Sequence of chain 2.A:
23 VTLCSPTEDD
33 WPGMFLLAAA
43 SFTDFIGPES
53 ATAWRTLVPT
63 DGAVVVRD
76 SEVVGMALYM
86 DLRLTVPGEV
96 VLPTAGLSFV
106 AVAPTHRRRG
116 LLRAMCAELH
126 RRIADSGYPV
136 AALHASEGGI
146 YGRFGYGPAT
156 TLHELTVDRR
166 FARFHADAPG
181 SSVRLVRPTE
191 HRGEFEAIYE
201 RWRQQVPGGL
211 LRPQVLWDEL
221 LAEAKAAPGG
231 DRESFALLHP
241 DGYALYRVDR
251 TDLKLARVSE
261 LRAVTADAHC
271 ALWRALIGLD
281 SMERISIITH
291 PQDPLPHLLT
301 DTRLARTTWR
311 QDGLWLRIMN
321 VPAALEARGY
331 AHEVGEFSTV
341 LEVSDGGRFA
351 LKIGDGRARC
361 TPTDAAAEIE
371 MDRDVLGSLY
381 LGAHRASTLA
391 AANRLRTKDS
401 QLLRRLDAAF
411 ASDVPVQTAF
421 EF

A protein and the small-molecule ligand that binds it are described below.
Small molecule (SMILES): Fc1ccc(NN=Cc2ccc(Cl)cc2)cc1

Binding-site contacts:
Ligand atom C7 contacts residue TRP56 of chain 2.A at 3.9 Å (hydrophobic).
Ligand atom C7 contacts residue PHE104 of chain 2.A at 3.2 Å (hydrophobic).
Ligand atom C11 contacts residue TRP56 of chain 2.A at 3.5 Å (hydrophobic).
Ligand atom C3 contacts residue PHE422 of chain 2.A at 3.4 Å (hydrophobic).
Ligand atom C11 contacts residue LEU83 of chain 2.A at 3.8 Å (hydrophobic).
Ligand atom C2 contacts residue PHE422 of chain 2.A at 4.1 Å (hydrophobic).
Ligand atom C10 contacts residue VAL60 of chain 2.A at 3.7 Å (hydrophobic).
Ligand atom F1 contacts residue TRP33 of chain 2.A at 3.3 Å.
Ligand atom C8 contacts residue TRP56 of chain 2.A at 4.1 Å (hydrophobic).
Ligand atom C5 contacts residue PHE422 of chain 2.A at 3.5 Å (hydrophobic).
Ligand atom C8 contacts residue ALA53 of chain 2.A at 3.7 Å (hydrophobic).
Ligand atom N2 contacts residue PHE422 of chain 2.A at 4.0 Å.
Ligand atom F1 contacts residue LEU83 of chain 2.A at 4.1 Å.
Ligand atom C6 contacts residue PHE104 of chain 2.A at 4.0 Å (hydrophobic).
Ligand atom C5 contacts residue SER103 of chain 2.A at 3.5 Å.
Ligand atom C10 contacts residue TRP56 of chain 2.A at 3.8 Å (hydrophobic).
Ligand atom N1 contacts residue PHE422 of chain 2.A at 4.0 Å.
Ligand atom C10 contacts residue LEU83 of chain 2.A at 3.7 Å (hydrophobic).
Ligand atom N1 contacts residue SER103 of chain 2.A at 3.8 Å.
Ligand atom C2 contacts residue GLU421 of chain 2.A at 4.0 Å.
Ligand atom F1 contacts residue ARG57 of chain 2.A at 2.9 Å.
Ligand atom C10 contacts residue ARG57 of chain 2.A at 3.9 Å.
Ligand atom C12 contacts residue TRP56 of chain 2.A at 3.5 Å (hydrophobic).
Ligand atom N1 contacts residue TRP56 of chain 2.A at 3.5 Å.
Ligand atom C6 contacts residue TRP56 of chain 2.A at 3.6 Å (hydrophobic).
Ligand atom N2 contacts residue SER103 of chain 2.A at 3.1 Å (h-bond).
Ligand atom C13 contacts residue ILE48 of chain 2.A at 3.7 Å (hydrophobic).
Ligand atom C8 contacts residue PHE104 of chain 2.A at 3.3 Å (hydrophobic).
Ligand atom C9 contacts residue ALA53 of chain 2.A at 3.5 Å (hydrophobic).
Ligand atom C4 contacts residue PHE422 of chain 2.A at 3.7 Å (hydrophobic).
Ligand atom C13 contacts residue TRP56 of chain 2.A at 3.6 Å (hydrophobic).
Ligand atom N2 contacts residue TRP56 of chain 2.A at 3.7 Å.
Ligand atom C11 contacts residue MET85 of chain 2.A at 3.8 Å (hydrophobic).
Ligand atom C9 contacts residue LEU83 of chain 2.A at 4.0 Å (hydrophobic).
Ligand atom F1 contacts residue ALA53 of chain 2.A at 3.3 Å.
Ligand atom C9 contacts residue TRP56 of chain 2.A at 4.0 Å (hydrophobic).
Ligand atom C12 contacts residue ILE48 of chain 2.A at 3.7 Å (hydrophobic).
Ligand atom N1 contacts residue ILE48 of chain 2.A at 4.2 Å.
Ligand atom C6 contacts residue SER103 of chain 2.A at 4.0 Å.
Ligand atom C9 contacts residue ARG57 of chain 2.A at 4.0 Å.